Sequence of chain 1.J:
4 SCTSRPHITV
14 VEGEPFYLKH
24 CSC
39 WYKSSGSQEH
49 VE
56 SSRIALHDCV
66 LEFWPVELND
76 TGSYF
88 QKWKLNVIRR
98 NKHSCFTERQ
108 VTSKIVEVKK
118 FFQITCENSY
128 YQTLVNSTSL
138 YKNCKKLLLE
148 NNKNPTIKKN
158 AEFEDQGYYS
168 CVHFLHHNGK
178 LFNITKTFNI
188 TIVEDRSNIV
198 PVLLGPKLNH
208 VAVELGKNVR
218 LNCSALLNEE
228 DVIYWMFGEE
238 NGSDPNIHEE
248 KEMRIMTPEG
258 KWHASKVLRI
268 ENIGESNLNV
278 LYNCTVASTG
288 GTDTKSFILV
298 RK

Binding-site contacts:
Ligand atom C8 contacts residue ARG217 of chain 1.J at 3.5 Å.
Ligand atom C1 contacts residue ARG217 of chain 1.J at 3.5 Å.
Ligand atom O7 contacts residue ASN219 of chain 1.J at 4.0 Å.
Ligand atom C8 contacts residue LEU218 of chain 1.J at 4.5 Å (hydrophobic).
Ligand atom N2 contacts residue ARG217 of chain 1.J at 2.8 Å (salt-bridge).
Ligand atom C2 contacts residue ARG217 of chain 1.J at 3.7 Å.
Ligand atom C2 contacts residue ASN219 of chain 1.J at 2.5 Å.
Ligand atom C3 contacts residue ASN219 of chain 1.J at 3.8 Å.
Ligand atom C3 contacts residue ARG217 of chain 1.J at 4.3 Å.
Ligand atom O5 contacts residue ASN219 of chain 1.J at 2.3 Å (h-bond).
Ligand atom C5 contacts residue ASN219 of chain 1.J at 3.6 Å.
Ligand atom N2 contacts residue ASN219 of chain 1.J at 2.8 Å (h-bond).
Ligand atom C8 contacts residue VAL208 of chain 1.J at 3.9 Å (hydrophobic).
Ligand atom C4 contacts residue ASN219 of chain 1.J at 4.2 Å.
Ligand atom C1 contacts residue ASN219 of chain 1.J at 1.4 Å.
Ligand atom O6 contacts residue ASN219 of chain 1.J at 4.2 Å.
Ligand atom C8 contacts residue VAL216 of chain 1.J at 4.3 Å (hydrophobic).
Ligand atom C7 contacts residue ASN219 of chain 1.J at 3.6 Å.
Ligand atom C7 contacts residue ARG217 of chain 1.J at 3.6 Å.

The protein below binds the small molecule below.
Small molecule (SMILES): CC(=O)N[C@H]1[C@H](O[C@H]2[C@H](O)[C@@H](NC(C)=O)CO[C@@H]2CO)O[C@H](CO)[C@@H](O)[C@@H]1O